A protein and the small-molecule ligand that binds it are described below.
Small molecule (SMILES): CC(=O)N[C@H]1[C@H](O[C@H]2[C@H](O)[C@@H](NC(C)=O)CO[C@@H]2CO)O[C@H](CO)[C@@H](O)[C@@H]1O

Binding-site contacts:
Ligand atom C1 contacts residue ASP162 of chain 1.B at 4.4 Å.
Ligand atom N2 contacts residue ASN164 of chain 1.B at 3.1 Å (h-bond).
Ligand atom C2 contacts residue ASP162 of chain 1.B at 4.4 Å.
Ligand atom O7 contacts residue ASN164 of chain 1.B at 4.5 Å.
Ligand atom C1 contacts residue ASN164 of chain 1.B at 1.5 Å.
Ligand atom N2 contacts residue ASP162 of chain 1.B at 3.7 Å.
Ligand atom C7 contacts residue ASN164 of chain 1.B at 4.1 Å.
Ligand atom O7 contacts residue ASP162 of chain 1.B at 4.0 Å.
Ligand atom O5 contacts residue ASN164 of chain 1.B at 2.3 Å (h-bond).
Ligand atom C4 contacts residue ASN164 of chain 1.B at 4.2 Å.
Ligand atom C3 contacts residue ASN164 of chain 1.B at 3.9 Å.
Ligand atom C8 contacts residue ILE161 of chain 1.B at 3.5 Å (hydrophobic).
Ligand atom C2 contacts residue ASN164 of chain 1.B at 2.6 Å.
Ligand atom C8 contacts residue GLN133 of chain 1.B at 3.9 Å.
Ligand atom C5 contacts residue ASN164 of chain 1.B at 3.6 Å.
Ligand atom C7 contacts residue ASP162 of chain 1.B at 3.5 Å.
Ligand atom C8 contacts residue ASP162 of chain 1.B at 3.6 Å.

Sequence of chain 1.B:
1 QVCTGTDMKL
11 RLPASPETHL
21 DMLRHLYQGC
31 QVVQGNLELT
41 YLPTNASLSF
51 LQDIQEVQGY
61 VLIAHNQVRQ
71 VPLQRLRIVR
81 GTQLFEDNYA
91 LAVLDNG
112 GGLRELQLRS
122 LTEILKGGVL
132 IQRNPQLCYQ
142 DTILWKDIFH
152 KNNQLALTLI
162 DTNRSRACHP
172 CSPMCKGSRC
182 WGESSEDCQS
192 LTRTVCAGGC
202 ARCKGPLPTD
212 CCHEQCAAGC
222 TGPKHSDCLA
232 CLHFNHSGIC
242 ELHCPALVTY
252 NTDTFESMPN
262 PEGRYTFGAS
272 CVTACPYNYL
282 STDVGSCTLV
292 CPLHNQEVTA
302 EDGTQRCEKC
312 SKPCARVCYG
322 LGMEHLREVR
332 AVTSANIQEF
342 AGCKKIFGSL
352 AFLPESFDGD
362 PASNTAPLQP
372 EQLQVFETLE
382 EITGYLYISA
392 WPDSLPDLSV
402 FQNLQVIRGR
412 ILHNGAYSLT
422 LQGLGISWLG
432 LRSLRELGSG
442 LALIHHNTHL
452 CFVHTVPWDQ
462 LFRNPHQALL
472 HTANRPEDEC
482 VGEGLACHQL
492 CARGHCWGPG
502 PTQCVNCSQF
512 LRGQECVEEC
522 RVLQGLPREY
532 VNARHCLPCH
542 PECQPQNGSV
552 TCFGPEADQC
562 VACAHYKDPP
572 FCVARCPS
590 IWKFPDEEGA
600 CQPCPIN